Sequence of chain 1.B:
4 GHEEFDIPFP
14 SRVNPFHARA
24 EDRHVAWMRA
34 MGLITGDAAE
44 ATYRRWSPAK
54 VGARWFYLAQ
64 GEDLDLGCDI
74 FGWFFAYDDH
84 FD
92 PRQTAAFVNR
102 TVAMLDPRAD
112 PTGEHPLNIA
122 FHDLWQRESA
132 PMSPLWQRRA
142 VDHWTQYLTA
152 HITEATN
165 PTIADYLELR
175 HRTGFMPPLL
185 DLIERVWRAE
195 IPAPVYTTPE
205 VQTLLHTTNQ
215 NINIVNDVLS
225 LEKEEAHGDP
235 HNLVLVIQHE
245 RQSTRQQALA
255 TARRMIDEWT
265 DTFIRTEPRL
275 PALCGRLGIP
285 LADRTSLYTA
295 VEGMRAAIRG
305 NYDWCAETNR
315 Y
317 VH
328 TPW

A small-molecule ligand and the protein it binds are described below.
Small molecule (SMILES): CC[N+](C)(C)CCCS(=O)(=O)[O-]

Sequence of chain 1.A:
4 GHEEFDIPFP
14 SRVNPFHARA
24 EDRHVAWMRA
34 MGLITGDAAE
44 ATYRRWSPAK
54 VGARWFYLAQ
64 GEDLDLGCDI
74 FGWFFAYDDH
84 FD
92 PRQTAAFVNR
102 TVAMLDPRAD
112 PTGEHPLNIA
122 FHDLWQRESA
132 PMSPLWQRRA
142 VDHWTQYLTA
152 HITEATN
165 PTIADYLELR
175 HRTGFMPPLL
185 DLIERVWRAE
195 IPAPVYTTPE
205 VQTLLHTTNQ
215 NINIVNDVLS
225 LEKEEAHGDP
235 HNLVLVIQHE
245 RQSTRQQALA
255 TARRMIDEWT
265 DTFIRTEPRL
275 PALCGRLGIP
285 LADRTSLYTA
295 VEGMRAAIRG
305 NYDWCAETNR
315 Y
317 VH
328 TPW

Binding-site contacts:
Ligand atom S1 contacts residue ARG22 of chain 1.B at 4.3 Å.
Ligand atom C2 contacts residue PHE19 of chain 1.B at 3.4 Å (hydrophobic).
Ligand atom C2 contacts residue GLN63 of chain 1.B at 3.2 Å.
Ligand atom O2 contacts residue GLN63 of chain 1.B at 4.2 Å.
Ligand atom O2 contacts residue ARG26 of chain 1.B at 4.5 Å.
Ligand atom S1 contacts residue GLN63 of chain 1.B at 4.4 Å.
Ligand atom S1 contacts residue ARG26 of chain 1.B at 4.0 Å.
Ligand atom O1 contacts residue ARG26 of chain 1.B at 3.1 Å (salt-bridge).
Ligand atom O1 contacts residue LEU67 of chain 1.B at 4.3 Å.
Ligand atom C5 contacts residue PRO18 of chain 1.A at 3.7 Å (hydrophobic).
Ligand atom C6 contacts residue ARG22 of chain 1.A at 4.0 Å.
Ligand atom C3 contacts residue GLN63 of chain 1.B at 3.3 Å.
Ligand atom O2 contacts residue GLY64 of chain 1.B at 3.2 Å (h-bond).
Ligand atom N1 contacts residue PHE19 of chain 1.B at 4.4 Å.
Ligand atom N1 contacts residue GLN63 of chain 1.B at 3.9 Å.
Ligand atom O1 contacts residue GLY64 of chain 1.B at 3.1 Å (h-bond).
Ligand atom C6 contacts residue PRO18 of chain 1.A at 3.6 Å (hydrophobic).
Ligand atom C3 contacts residue ARG22 of chain 1.B at 3.9 Å.
Ligand atom C4 contacts residue PHE19 of chain 1.B at 3.8 Å (hydrophobic).
Ligand atom C3 contacts residue PHE19 of chain 1.B at 4.2 Å (hydrophobic).
Ligand atom C1 contacts residue GLN63 of chain 1.B at 3.5 Å.
Ligand atom O3 contacts residue ARG22 of chain 1.B at 3.2 Å.
Ligand atom C5 contacts residue PHE19 of chain 1.A at 4.5 Å (hydrophobic).
Ligand atom C4 contacts residue ARG22 of chain 1.B at 4.0 Å.
Ligand atom O1 contacts residue PHE19 of chain 1.B at 4.1 Å.
Ligand atom O1 contacts residue ARG22 of chain 1.B at 4.4 Å.
Ligand atom S1 contacts residue GLY64 of chain 1.B at 3.7 Å.
Ligand atom O3 contacts residue ARG26 of chain 1.B at 3.1 Å (salt-bridge).
Ligand atom C4 contacts residue GLN63 of chain 1.B at 3.2 Å.
Ligand atom C5 contacts residue GLN63 of chain 1.B at 4.5 Å.
Ligand atom C5 contacts residue ARG22 of chain 1.A at 4.2 Å.
Ligand atom C5 contacts residue PHE19 of chain 1.B at 4.2 Å (hydrophobic).
Ligand atom O1 contacts residue GLN63 of chain 1.B at 3.9 Å.
Ligand atom C2 contacts residue ARG22 of chain 1.B at 4.4 Å.